Sequence of chain 1.E:
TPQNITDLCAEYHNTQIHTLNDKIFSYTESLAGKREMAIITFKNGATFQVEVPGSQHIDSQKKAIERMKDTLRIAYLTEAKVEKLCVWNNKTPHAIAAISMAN

Sequence of chain 1.A:
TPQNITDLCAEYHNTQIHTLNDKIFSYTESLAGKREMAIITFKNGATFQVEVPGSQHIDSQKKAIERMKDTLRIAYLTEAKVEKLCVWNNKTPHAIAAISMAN

Binding-site contacts:
Ligand atom C50 contacts residue GLN56 of chain 1.E at 3.9 Å.
Ligand atom C49 contacts residue LYS91 of chain 1.E at 3.9 Å.
Ligand atom C41 contacts residue TYR12 of chain 1.E at 4.2 Å (hydrophobic).
Ligand atom O17 contacts residue GLN56 of chain 1.E at 3.4 Å.
Ligand atom C50 contacts residue HIS57 of chain 1.E at 3.3 Å.
Ligand atom C50 contacts residue GLN61 of chain 1.E at 4.0 Å.
Ligand atom O14 contacts residue GLY33 of chain 1.A at 3.0 Å (h-bond).
Ligand atom C48 contacts residue TRP88 of chain 1.E at 3.6 Å (hydrophobic).
Ligand atom C45 contacts residue GLN56 of chain 1.E at 4.2 Å.
Ligand atom C50 contacts residue TRP88 of chain 1.E at 3.6 Å (hydrophobic).
Ligand atom O13 contacts residue TRP88 of chain 1.E at 3.9 Å.
Ligand atom C46 contacts residue GLN56 of chain 1.E at 4.2 Å.
Ligand atom C48 contacts residue LYS91 of chain 1.E at 3.7 Å.
Ligand atom N10 contacts residue GLY33 of chain 1.A at 3.7 Å.
Ligand atom O20 contacts residue GLN61 of chain 1.E at 3.0 Å (h-bond).
Ligand atom O20 contacts residue GLN56 of chain 1.E at 3.7 Å.
Ligand atom C48 contacts residue ASN90 of chain 1.E at 3.7 Å.
Ligand atom O18 contacts residue GLU51 of chain 1.E at 4.2 Å.
Ligand atom O15 contacts residue GLY33 of chain 1.A at 3.3 Å.
Ligand atom N10 contacts residue TYR12 of chain 1.E at 3.3 Å.
Ligand atom C42 contacts residue TRP88 of chain 1.E at 4.0 Å (hydrophobic).
Ligand atom C49 contacts residue ASN90 of chain 1.E at 3.9 Å.
Ligand atom C46 contacts residue TRP88 of chain 1.E at 3.7 Å (hydrophobic).
Ligand atom O15 contacts residue TYR12 of chain 1.E at 3.8 Å.
Ligand atom O20 contacts residue HIS57 of chain 1.E at 3.5 Å.
Ligand atom O14 contacts residue ALA32 of chain 1.A at 4.0 Å.
Ligand atom O17 contacts residue GLU51 of chain 1.E at 2.5 Å (salt-bridge).
Ligand atom O17 contacts residue LYS91 of chain 1.E at 2.9 Å (salt-bridge).
Ligand atom C47 contacts residue LYS91 of chain 1.E at 3.9 Å.
Ligand atom O16 contacts residue GLN56 of chain 1.E at 3.7 Å.
Ligand atom O19 contacts residue ASN90 of chain 1.E at 2.8 Å (h-bond).
Ligand atom O18 contacts residue TRP88 of chain 1.E at 3.7 Å.
Ligand atom O14 contacts residue TYR12 of chain 1.E at 3.7 Å.
Ligand atom C47 contacts residue GLU51 of chain 1.E at 3.3 Å.
Ligand atom O14 contacts residue TRP88 of chain 1.E at 3.5 Å.
Ligand atom C47 contacts residue TRP88 of chain 1.E at 3.6 Å (hydrophobic).
Ligand atom O18 contacts residue LYS91 of chain 1.E at 2.9 Å (salt-bridge).
Ligand atom O20 contacts residue TRP88 of chain 1.E at 3.8 Å.
Ligand atom O14 contacts residue GLN61 of chain 1.E at 3.6 Å (h-bond).
Ligand atom O18 contacts residue ASN90 of chain 1.E at 2.7 Å (h-bond).

This protein binds this small molecule.
Small molecule (SMILES): O=C(NCCCN1CCN(CCCNc2c(NCCCN3CCN(CCCNC(=O)c4cc(O[C@H]5O[C@@H](CO)[C@@H](O)[C@@H](O)[C@H]5O)cc([N+](=O)[O-])c4)CC3)c(=O)c2=O)CC1)c1cc(O[C@H]2O[C@H](CO)[C@H](O)[C@H](O)[C@H]2O)cc([N+](=O)[O-])c1